Binding-site contacts:
Ligand atom C3 contacts residue ASN719 of chain 1.B at 3.8 Å.
Ligand atom C2 contacts residue ASN719 of chain 1.B at 2.5 Å.
Ligand atom O5 contacts residue ASN719 of chain 1.B at 2.2 Å (h-bond).
Ligand atom C7 contacts residue ASN719 of chain 1.B at 2.9 Å.
Ligand atom C8 contacts residue LYS516 of chain 1.B at 4.0 Å.
Ligand atom O7 contacts residue ASN719 of chain 1.B at 3.5 Å (h-bond).
Ligand atom N2 contacts residue ASN719 of chain 1.B at 2.8 Å (h-bond).
Ligand atom C1 contacts residue ASN719 of chain 1.B at 1.4 Å.
Ligand atom C7 contacts residue PRO718 of chain 1.B at 4.1 Å (hydrophobic).
Ligand atom O7 contacts residue PRO718 of chain 1.B at 3.6 Å.
Ligand atom C8 contacts residue ASN719 of chain 1.B at 3.4 Å.
Ligand atom C5 contacts residue ASN719 of chain 1.B at 3.6 Å.
Ligand atom C8 contacts residue VAL717 of chain 1.B at 4.5 Å (hydrophobic).
Ligand atom C4 contacts residue ASN719 of chain 1.B at 4.2 Å.
Ligand atom C8 contacts residue PRO718 of chain 1.B at 4.3 Å (hydrophobic).

This protein binds this small molecule.
Small molecule (SMILES): CC(=O)N[C@H]1[C@@H](O[C@H]2[C@H](O)[C@@H](NC(C)=O)CO[C@@H]2CO)O[C@H](CO)[C@@H](O)[C@@H]1O

Sequence of chain 1.B:
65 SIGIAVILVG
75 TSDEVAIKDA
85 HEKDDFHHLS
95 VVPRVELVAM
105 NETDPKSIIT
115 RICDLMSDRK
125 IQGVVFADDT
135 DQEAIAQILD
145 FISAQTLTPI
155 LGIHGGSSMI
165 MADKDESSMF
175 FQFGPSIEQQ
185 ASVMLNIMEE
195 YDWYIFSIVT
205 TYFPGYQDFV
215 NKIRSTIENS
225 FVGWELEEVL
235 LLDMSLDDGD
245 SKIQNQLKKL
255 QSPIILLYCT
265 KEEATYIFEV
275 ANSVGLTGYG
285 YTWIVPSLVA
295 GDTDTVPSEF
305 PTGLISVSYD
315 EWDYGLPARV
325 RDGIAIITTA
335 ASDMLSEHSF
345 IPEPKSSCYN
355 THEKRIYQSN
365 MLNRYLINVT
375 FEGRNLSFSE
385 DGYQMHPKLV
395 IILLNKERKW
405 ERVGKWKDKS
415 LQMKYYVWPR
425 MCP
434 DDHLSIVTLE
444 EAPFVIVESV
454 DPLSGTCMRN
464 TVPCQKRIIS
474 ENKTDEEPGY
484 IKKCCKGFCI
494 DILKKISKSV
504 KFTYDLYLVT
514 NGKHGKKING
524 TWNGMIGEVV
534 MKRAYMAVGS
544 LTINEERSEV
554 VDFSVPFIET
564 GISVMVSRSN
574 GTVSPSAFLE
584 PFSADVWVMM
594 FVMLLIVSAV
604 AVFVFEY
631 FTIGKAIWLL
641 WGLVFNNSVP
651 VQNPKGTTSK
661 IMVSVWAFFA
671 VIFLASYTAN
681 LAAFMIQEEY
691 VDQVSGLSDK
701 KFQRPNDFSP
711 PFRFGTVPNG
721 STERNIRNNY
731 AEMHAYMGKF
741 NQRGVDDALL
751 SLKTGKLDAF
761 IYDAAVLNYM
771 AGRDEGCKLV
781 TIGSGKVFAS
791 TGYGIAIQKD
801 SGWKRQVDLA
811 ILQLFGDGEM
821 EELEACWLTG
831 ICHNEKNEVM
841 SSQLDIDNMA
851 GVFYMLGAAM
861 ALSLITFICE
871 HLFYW